Binding-site contacts:
Ligand atom C12 contacts residue PHE237 of chain 11.B at 3.5 Å (hydrophobic).
Ligand atom C21 contacts residue PHE237 of chain 11.B at 3.7 Å (hydrophobic).
Ligand atom C13 contacts residue MET132 of chain 11.B at 3.8 Å (hydrophobic).
Ligand atom C7 contacts residue TYR159 of chain 11.B at 3.7 Å (hydrophobic).
Ligand atom C4 contacts residue VAL196 of chain 11.B at 3.9 Å (hydrophobic).
Ligand atom O22 contacts residue TYR112 of chain 11.B at 3.5 Å.
Ligand atom C5 contacts residue VAL196 of chain 11.B at 3.8 Å (hydrophobic).
Ligand atom C3 contacts residue TYR159 of chain 11.B at 3.6 Å (hydrophobic).
Ligand atom C17 contacts residue PHE237 of chain 11.B at 3.7 Å (hydrophobic).
Ligand atom C7 contacts residue VAL196 of chain 11.B at 3.6 Å (hydrophobic).
Ligand atom C18 contacts residue PHE237 of chain 11.B at 3.6 Å (hydrophobic).
Ligand atom C11 contacts residue ILE110 of chain 11.B at 3.6 Å (hydrophobic).
Ligand atom C2 contacts residue ILE194 of chain 11.B at 3.5 Å (hydrophobic).
Ligand atom C20 contacts residue TYR205 of chain 11.B at 3.5 Å (hydrophobic).
Ligand atom N3 contacts residue TYR159 of chain 11.B at 3.9 Å.
Ligand atom N4 contacts residue LEU134 of chain 11.B at 3.7 Å.
Ligand atom C11 contacts residue LEU134 of chain 11.B at 3.8 Å (hydrophobic).
Ligand atom O14 contacts residue MET132 of chain 11.B at 3.4 Å.
Ligand atom C4 contacts residue TYR159 of chain 11.B at 3.5 Å (hydrophobic).
Ligand atom C2 contacts residue TYR159 of chain 11.B at 3.5 Å (hydrophobic).
Ligand atom O23 contacts residue TYR112 of chain 11.B at 3.5 Å.
Ligand atom N3 contacts residue LEU240 of chain 11.B at 3.5 Å.
Ligand atom C10 contacts residue MET132 of chain 11.B at 3.3 Å (hydrophobic).
Ligand atom N6 contacts residue VAL196 of chain 11.B at 3.9 Å.
Ligand atom C19 contacts residue TYR205 of chain 11.B at 3.7 Å (hydrophobic).
Ligand atom C18 contacts residue TYR112 of chain 11.B at 3.7 Å (hydrophobic).
Ligand atom N3 contacts residue ILE194 of chain 11.B at 3.6 Å.
Ligand atom O22 contacts residue TYR205 of chain 11.B at 3.8 Å.
Ligand atom C3 contacts residue ALA24 of chain 11.D at 3.5 Å (hydrophobic).
Ligand atom C25 contacts residue SER206 of chain 11.B at 3.8 Å.
Ligand atom O23 contacts residue PHE237 of chain 11.B at 3.8 Å.
Ligand atom C25 contacts residue ASP236 of chain 11.B at 3.5 Å.
Ligand atom C21 contacts residue TYR112 of chain 11.B at 3.3 Å (hydrophobic).
Ligand atom C13 contacts residue VAL199 of chain 11.B at 3.7 Å (hydrophobic).
Ligand atom N4 contacts residue LEU240 of chain 11.B at 3.6 Å.
Ligand atom C1 contacts residue PRO181 of chain 11.B at 3.7 Å (hydrophobic).
Ligand atom C8 contacts residue VAL199 of chain 11.B at 3.7 Å (hydrophobic).
Ligand atom C10 contacts residue ILE110 of chain 11.B at 3.5 Å (hydrophobic).
Ligand atom C17 contacts residue TYR112 of chain 11.B at 3.8 Å (hydrophobic).
Ligand atom C8 contacts residue VAL196 of chain 11.B at 3.6 Å (hydrophobic).

Sequence of chain 11.D:
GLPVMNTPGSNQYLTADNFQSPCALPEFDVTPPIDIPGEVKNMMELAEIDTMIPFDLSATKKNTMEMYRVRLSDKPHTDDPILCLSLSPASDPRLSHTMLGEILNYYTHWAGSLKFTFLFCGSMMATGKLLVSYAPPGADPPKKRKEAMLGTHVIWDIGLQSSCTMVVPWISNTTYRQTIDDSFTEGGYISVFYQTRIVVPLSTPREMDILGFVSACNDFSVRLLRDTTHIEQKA

This small molecule binds to this protein.
Small molecule (SMILES): CCOC(=O)c1ccc(OCCC2CCN(c3ccc(C)nn3)CC2)cc1

Sequence of chain 11.B:
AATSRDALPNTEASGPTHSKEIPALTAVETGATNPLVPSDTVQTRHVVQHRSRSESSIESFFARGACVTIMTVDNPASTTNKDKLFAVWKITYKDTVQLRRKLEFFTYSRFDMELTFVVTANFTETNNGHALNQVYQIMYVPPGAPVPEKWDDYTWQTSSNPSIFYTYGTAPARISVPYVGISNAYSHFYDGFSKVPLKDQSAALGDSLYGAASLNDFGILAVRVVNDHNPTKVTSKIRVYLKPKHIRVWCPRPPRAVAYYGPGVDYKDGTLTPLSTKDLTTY